Binding-site contacts:
Ligand atom C2 contacts residue PRO78 of chain 2.B at 3.6 Å (hydrophobic).
Ligand atom N7 contacts residue ASN215 of chain 2.C at 3.1 Å (h-bond).
Ligand atom C6 contacts residue ARG277 of chain 2.C at 3.7 Å.
Ligand atom O4' contacts residue THR80 of chain 2.B at 3.6 Å.
Ligand atom N6 contacts residue ARG277 of chain 2.C at 2.9 Å (salt-bridge).
Ligand atom C5' contacts residue THR155 of chain 2.B at 3.5 Å.
Ligand atom O3' contacts residue TYR77 of chain 2.B at 3.1 Å (h-bond).
Ligand atom N6 contacts residue PHE254 of chain 2.C at 3.4 Å.
Ligand atom N3 contacts residue PRO78 of chain 2.B at 3.4 Å.
Ligand atom N7 contacts residue PHE213 of chain 2.C at 3.6 Å.
Ligand atom C8 contacts residue PHE254 of chain 2.C at 3.7 Å (hydrophobic).
Ligand atom N9 contacts residue PHE254 of chain 2.C at 3.6 Å.
Ligand atom C2 contacts residue ALA279 of chain 2.C at 3.5 Å (hydrophobic).
Ligand atom N1 contacts residue ALA279 of chain 2.C at 2.9 Å (h-bond).
Ligand atom C2 contacts residue PHE254 of chain 2.C at 3.5 Å (hydrophobic).
Ligand atom C4' contacts residue TYR77 of chain 2.B at 3.6 Å (hydrophobic).
Ligand atom O3' contacts residue ASP16 of chain 2.B at 2.6 Å (salt-bridge).
Ligand atom N7 contacts residue PHE254 of chain 2.C at 3.4 Å.
Ligand atom F19 contacts residue TYR157 of chain 2.B at 3.2 Å.
Ligand atom O2' contacts residue TRP50 of chain 2.B at 3.2 Å.
Ligand atom F19 contacts residue GLY158 of chain 2.B at 2.8 Å.
Ligand atom O2' contacts residue TYR77 of chain 2.B at 3.4 Å (h-bond).
Ligand atom C6 contacts residue PHE254 of chain 2.C at 3.4 Å (hydrophobic).
Ligand atom O2' contacts residue ASP16 of chain 2.B at 2.7 Å (salt-bridge).
Ligand atom N6 contacts residue ASN215 of chain 2.C at 3.0 Å (h-bond).
Ligand atom N3 contacts residue PHE254 of chain 2.C at 3.5 Å.
Ligand atom C4 contacts residue PHE254 of chain 2.C at 3.5 Å (hydrophobic).
Ligand atom C5 contacts residue TRP50 of chain 2.B at 3.6 Å (hydrophobic).
Ligand atom C2' contacts residue ASP16 of chain 2.B at 3.5 Å.
Ligand atom F19 contacts residue PHE156 of chain 2.B at 3.4 Å.
Ligand atom C8 contacts residue PHE213 of chain 2.C at 3.6 Å (hydrophobic).
Ligand atom N1 contacts residue PHE254 of chain 2.C at 3.3 Å.
Ligand atom C2' contacts residue PHE213 of chain 2.C at 3.5 Å (hydrophobic).
Ligand atom C4 contacts residue TRP50 of chain 2.B at 3.2 Å (hydrophobic).
Ligand atom N9 contacts residue TRP50 of chain 2.B at 3.6 Å (h-bond).
Ligand atom N3 contacts residue TRP50 of chain 2.B at 3.4 Å (h-bond).
Ligand atom C1' contacts residue TYR77 of chain 2.B at 3.5 Å (hydrophobic).
Ligand atom C3' contacts residue ASP16 of chain 2.B at 3.4 Å.
Ligand atom C5 contacts residue PHE254 of chain 2.C at 3.5 Å (hydrophobic).
Ligand atom N1 contacts residue ARG277 of chain 2.C at 3.7 Å.

Sequence of chain 2.C:
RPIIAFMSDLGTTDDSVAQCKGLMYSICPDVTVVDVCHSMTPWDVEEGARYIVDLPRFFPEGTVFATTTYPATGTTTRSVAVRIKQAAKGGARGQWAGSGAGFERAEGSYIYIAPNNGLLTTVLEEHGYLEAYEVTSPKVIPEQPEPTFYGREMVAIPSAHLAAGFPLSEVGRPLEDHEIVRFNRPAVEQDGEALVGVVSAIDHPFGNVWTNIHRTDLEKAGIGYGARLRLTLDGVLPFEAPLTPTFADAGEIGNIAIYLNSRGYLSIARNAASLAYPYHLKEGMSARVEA

Sequence of chain 2.B:
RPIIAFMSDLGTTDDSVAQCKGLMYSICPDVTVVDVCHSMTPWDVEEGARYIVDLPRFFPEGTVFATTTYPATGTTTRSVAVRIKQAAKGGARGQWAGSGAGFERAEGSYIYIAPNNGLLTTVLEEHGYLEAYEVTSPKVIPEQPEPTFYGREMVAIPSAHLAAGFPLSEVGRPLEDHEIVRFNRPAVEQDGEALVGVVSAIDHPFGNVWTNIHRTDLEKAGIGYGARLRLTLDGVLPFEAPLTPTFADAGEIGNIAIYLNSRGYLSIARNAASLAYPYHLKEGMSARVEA

The small molecule below binds the protein below.
Small molecule (SMILES): Nc1ncnc2c1ncn2[C@@H]1O[C@H](CF)[C@@H](O)[C@H]1O